Binding-site contacts:
Ligand atom C5 contacts residue ASP27 of chain 1.B at 3.5 Å.
Ligand atom N1 contacts residue TRP6 of chain 1.B at 3.3 Å.
Ligand atom C9 contacts residue NDP1 of chain 1.K at 3.5 Å.
Ligand atom C16 contacts residue ASP27 of chain 1.B at 3.6 Å.
Ligand atom C16 contacts residue GLN28 of chain 1.B at 3.7 Å.
Ligand atom CL1 contacts residue THR46 of chain 1.B at 3.5 Å.
Ligand atom N13 contacts residue PHE31 of chain 1.B at 3.6 Å.
Ligand atom N14 contacts residue TRP6 of chain 1.B at 3.4 Å.
Ligand atom N14 contacts residue ASP27 of chain 1.B at 2.8 Å (salt-bridge).
Ligand atom C2 contacts residue ALA7 of chain 1.B at 3.6 Å (hydrophobic).
Ligand atom N6 contacts residue ASP27 of chain 1.B at 2.7 Å (salt-bridge).
Ligand atom N13 contacts residue ILE5 of chain 1.B at 3.0 Å (h-bond).
Ligand atom C4 contacts residue NDP1 of chain 1.K at 3.6 Å.
Ligand atom N1 contacts residue ALA7 of chain 1.B at 3.8 Å.
Ligand atom N1 contacts residue PHE31 of chain 1.B at 3.6 Å.
Ligand atom N13 contacts residue TYR100 of chain 1.B at 3.5 Å (h-bond).
Ligand atom C2 contacts residue TRP6 of chain 1.B at 3.7 Å (hydrophobic).
Ligand atom C16 contacts residue MES1 of chain 1.M at 3.6 Å.
Ligand atom C4 contacts residue PHE31 of chain 1.B at 3.8 Å (hydrophobic).
Ligand atom C10 contacts residue MES1 of chain 1.M at 3.6 Å.
Ligand atom N14 contacts residue ILE5 of chain 1.B at 3.9 Å.
Ligand atom N14 contacts residue ALA7 of chain 1.B at 3.6 Å (h-bond).
Ligand atom C2 contacts residue ASP27 of chain 1.B at 3.5 Å.
Ligand atom N13 contacts residue ILE94 of chain 1.B at 3.0 Å (h-bond).
Ligand atom C11 contacts residue MES1 of chain 1.M at 3.6 Å.
Ligand atom C12 contacts residue MES1 of chain 1.M at 3.8 Å.
Ligand atom N14 contacts residue THR113 of chain 1.B at 3.8 Å.
Ligand atom C8 contacts residue ILE20 of chain 1.B at 3.6 Å (hydrophobic).
Ligand atom N1 contacts residue NDP1 of chain 1.K at 3.7 Å.
Ligand atom C8 contacts residue NDP1 of chain 1.K at 3.3 Å.
Ligand atom C12 contacts residue PHE31 of chain 1.B at 3.5 Å (hydrophobic).
Ligand atom C3 contacts residue ILE5 of chain 1.B at 3.7 Å (hydrophobic).
Ligand atom C3 contacts residue PHE31 of chain 1.B at 3.5 Å (hydrophobic).
Ligand atom N13 contacts residue NDP1 of chain 1.K at 3.8 Å.
Ligand atom N6 contacts residue ALA7 of chain 1.B at 3.9 Å.
Ligand atom CL1 contacts residue SER49 of chain 1.B at 3.7 Å.
Ligand atom N1 contacts residue ILE5 of chain 1.B at 3.5 Å (h-bond).
Ligand atom CL1 contacts residue LEU50 of chain 1.B at 3.5 Å.
Ligand atom C3 contacts residue NDP1 of chain 1.K at 3.4 Å.
Ligand atom C15 contacts residue ASP27 of chain 1.B at 3.5 Å.

Sequence of chain 1.B:
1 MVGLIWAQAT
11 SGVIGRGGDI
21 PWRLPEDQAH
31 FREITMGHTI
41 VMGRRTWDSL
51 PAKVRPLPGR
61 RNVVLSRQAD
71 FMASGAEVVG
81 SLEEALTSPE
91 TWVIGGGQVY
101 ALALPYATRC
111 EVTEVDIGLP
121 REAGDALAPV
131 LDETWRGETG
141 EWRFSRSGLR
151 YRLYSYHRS

This small molecule binds to this protein.
Small molecule (SMILES): CCc1nc(N)nc(N)c1-c1ccc(Cl)cc1